Sequence of chain 1.L:
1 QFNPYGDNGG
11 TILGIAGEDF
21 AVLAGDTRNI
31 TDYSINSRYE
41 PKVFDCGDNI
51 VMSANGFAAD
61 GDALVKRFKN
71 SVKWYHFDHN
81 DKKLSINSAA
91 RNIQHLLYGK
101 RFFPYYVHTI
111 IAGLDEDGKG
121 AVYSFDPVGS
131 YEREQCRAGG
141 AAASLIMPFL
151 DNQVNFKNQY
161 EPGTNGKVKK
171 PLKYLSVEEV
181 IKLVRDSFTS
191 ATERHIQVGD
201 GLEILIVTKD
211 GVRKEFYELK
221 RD

A small-molecule ligand and the protein it binds are described below.
Small molecule (SMILES): CC(C)C[C@H](NC(=O)[C@H](CCc1ccccc1)NC(=O)CN1CCOCC1)C(=O)N[C@@H](Cc1ccccc1)C(=O)N[C@@H](CC(C)C)[C@@H](O)[C@H](C)CO

Binding-site contacts:
Ligand atom O1 contacts residue HIS108 of chain 1.L at 3.3 Å.
Ligand atom C58 contacts residue TYR170 of chain 1.K at 3.1 Å (hydrophobic).
Ligand atom C59 contacts residue THR1 of chain 1.K at 2.5 Å.
Ligand atom C16 contacts residue ARG101 of chain 1.L at 3.6 Å.
Ligand atom C2 contacts residue HIS108 of chain 1.L at 3.6 Å.
Ligand atom N41 contacts residue THR1 of chain 1.K at 3.7 Å.
Ligand atom C51 contacts residue THR1 of chain 1.K at 1.5 Å.
Ligand atom N22 contacts residue ASP126 of chain 1.L at 3.2 Å (salt-bridge).
Ligand atom C47 contacts residue THR1 of chain 1.K at 1.4 Å.
Ligand atom C26 contacts residue SER130 of chain 1.L at 3.6 Å.
Ligand atom O9 contacts residue PRO127 of chain 1.L at 3.3 Å.
Ligand atom C42 contacts residue THR1 of chain 1.K at 2.4 Å.
Ligand atom C58 contacts residue ARG19 of chain 1.K at 3.1 Å.
Ligand atom C3 contacts residue HIS108 of chain 1.L at 3.6 Å.
Ligand atom C12 contacts residue ASP126 of chain 1.L at 3.2 Å.
Ligand atom N30 contacts residue THR21 of chain 1.K at 2.8 Å (h-bond).
Ligand atom C11 contacts residue ASP126 of chain 1.L at 3.4 Å.
Ligand atom C8 contacts residue PRO127 of chain 1.L at 3.7 Å (hydrophobic).
Ligand atom C27 contacts residue ALA27 of chain 1.K at 3.3 Å (hydrophobic).
Ligand atom C43 contacts residue THR1 of chain 1.K at 2.7 Å.
Ligand atom N41 contacts residue GLY47 of chain 1.K at 2.8 Å (h-bond).
Ligand atom O48 contacts residue GLY47 of chain 1.K at 3.1 Å (h-bond).
Ligand atom C58 contacts residue LYS33 of chain 1.K at 3.3 Å.
Ligand atom O40 contacts residue ALA20 of chain 1.K at 3.4 Å.
Ligand atom C31 contacts residue GLY47 of chain 1.K at 3.4 Å.
Ligand atom O9 contacts residue HIS108 of chain 1.L at 3.4 Å (h-bond).
Ligand atom C23 contacts residue THR21 of chain 1.K at 3.6 Å.
Ligand atom C58 contacts residue THR1 of chain 1.K at 2.5 Å.
Ligand atom O29 contacts residue ALA49 of chain 1.K at 3.1 Å (h-bond).
Ligand atom O48 contacts residue MES1 of chain 1.JA at 2.8 Å (h-bond).
Ligand atom O48 contacts residue THR1 of chain 1.K at 2.3 Å (h-bond).
Ligand atom O60 contacts residue MES1 of chain 1.JA at 2.8 Å (h-bond).
Ligand atom C42 contacts residue GLY47 of chain 1.K at 3.6 Å.
Ligand atom C43 contacts residue GLY47 of chain 1.K at 3.2 Å.
Ligand atom O60 contacts residue THR1 of chain 1.K at 2.9 Å (h-bond).
Ligand atom C44 contacts residue THR1 of chain 1.K at 3.6 Å.
Ligand atom O40 contacts residue THR21 of chain 1.K at 3.0 Å (h-bond).
Ligand atom C51 contacts residue TYR170 of chain 1.K at 3.5 Å (hydrophobic).
Ligand atom C39 contacts residue GLY47 of chain 1.K at 3.5 Å.
Ligand atom C17 contacts residue ARG101 of chain 1.L at 3.5 Å.

Sequence of chain 1.K:
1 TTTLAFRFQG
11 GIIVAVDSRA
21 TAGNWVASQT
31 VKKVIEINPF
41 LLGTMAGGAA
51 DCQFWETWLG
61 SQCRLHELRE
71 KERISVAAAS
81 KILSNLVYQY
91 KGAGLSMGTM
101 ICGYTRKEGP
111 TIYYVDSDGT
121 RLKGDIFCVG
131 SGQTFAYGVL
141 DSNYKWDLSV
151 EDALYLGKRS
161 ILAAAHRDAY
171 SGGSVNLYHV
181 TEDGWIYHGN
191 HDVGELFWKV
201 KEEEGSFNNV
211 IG